This small molecule binds to this protein.
Small molecule (SMILES): O=C(O)[C@@H]1O[C@H](O[C@H]2[C@@H](OS(=O)(=O)O)O[C@@H](O)[C@H](NS(=O)(=O)O)[C@H]2O)[C@@H](OS(=O)(=O)O)[C@H](O)[C@@H]1O

Sequence of chain 1.F:
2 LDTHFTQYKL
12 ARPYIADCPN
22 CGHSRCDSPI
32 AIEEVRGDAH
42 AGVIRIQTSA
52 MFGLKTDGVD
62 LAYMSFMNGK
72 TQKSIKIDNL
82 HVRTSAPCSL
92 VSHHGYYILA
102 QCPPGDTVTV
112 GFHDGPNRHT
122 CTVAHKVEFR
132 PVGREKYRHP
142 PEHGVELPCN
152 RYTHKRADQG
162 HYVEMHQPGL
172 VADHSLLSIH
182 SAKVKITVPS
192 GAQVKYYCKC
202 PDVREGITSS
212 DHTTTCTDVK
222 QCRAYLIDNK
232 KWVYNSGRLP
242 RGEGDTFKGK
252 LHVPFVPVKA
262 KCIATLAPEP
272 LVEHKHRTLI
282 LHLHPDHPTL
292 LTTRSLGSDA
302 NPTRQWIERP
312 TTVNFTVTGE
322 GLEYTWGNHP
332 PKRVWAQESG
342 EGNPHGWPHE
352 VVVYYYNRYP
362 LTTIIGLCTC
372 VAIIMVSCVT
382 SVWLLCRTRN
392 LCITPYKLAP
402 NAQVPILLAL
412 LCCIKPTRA

Binding-site contacts:
Ligand atom O5 contacts residue ARG157 of chain 1.F at 3.8 Å.
Ligand atom OAH contacts residue LEU2 of chain 1.F at 2.8 Å (h-bond).
Ligand atom C4 contacts residue LYS156 of chain 1.F at 4.0 Å.
Ligand atom C2 contacts residue ALA158 of chain 1.F at 3.7 Å (hydrophobic).
Ligand atom OAH contacts residue ARG157 of chain 1.F at 3.1 Å (salt-bridge).
Ligand atom C6 contacts residue HIS155 of chain 1.F at 3.4 Å.
Ligand atom OAH contacts residue THR4 of chain 1.F at 3.7 Å.
Ligand atom O4 contacts residue LYS156 of chain 1.F at 3.5 Å.
Ligand atom C5 contacts residue LEU62 of chain 1.F at 3.8 Å (hydrophobic).
Ligand atom OAF contacts residue ARG157 of chain 1.F at 2.8 Å (salt-bridge).
Ligand atom O3 contacts residue ALA158 of chain 1.F at 3.0 Å (h-bond).
Ligand atom O5B contacts residue LYS156 of chain 1.F at 3.3 Å.
Ligand atom O4 contacts residue HIS155 of chain 1.F at 3.5 Å (h-bond).
Ligand atom C6 contacts residue HIS94 of chain 1.F at 3.9 Å.
Ligand atom C3 contacts residue ALA158 of chain 1.F at 4.0 Å (hydrophobic).
Ligand atom C6 contacts residue LEU62 of chain 1.F at 3.5 Å (hydrophobic).
Ligand atom C6 contacts residue SER93 of chain 1.F at 4.0 Å.
Ligand atom OAH contacts residue ASP3 of chain 1.F at 4.0 Å.
Ligand atom O3 contacts residue LYS156 of chain 1.F at 3.0 Å.
Ligand atom SAG contacts residue THR4 of chain 1.F at 3.9 Å.
Ligand atom O6A contacts residue SER93 of chain 1.F at 3.2 Å.
Ligand atom C5 contacts residue HIS155 of chain 1.F at 4.0 Å.
Ligand atom O6B contacts residue HIS155 of chain 1.F at 3.3 Å (h-bond).
Ligand atom OAF contacts residue THR4 of chain 1.F at 2.9 Å (h-bond).
Ligand atom O6A contacts residue HIS155 of chain 1.F at 3.8 Å.
Ligand atom O6A contacts residue LEU62 of chain 1.F at 3.4 Å.
Ligand atom O6B contacts residue HIS94 of chain 1.F at 4.0 Å.
Ligand atom OAF contacts residue ALA158 of chain 1.F at 3.3 Å.
Ligand atom O5 contacts residue LYS156 of chain 1.F at 3.4 Å.
Ligand atom C3 contacts residue ARG157 of chain 1.F at 3.7 Å.
Ligand atom O3 contacts residue ARG157 of chain 1.F at 3.3 Å (salt-bridge).
Ligand atom O6B contacts residue LEU62 of chain 1.F at 4.0 Å.
Ligand atom O6A contacts residue HIS94 of chain 1.F at 3.2 Å (h-bond).
Ligand atom O5 contacts residue HIS155 of chain 1.F at 3.6 Å.
Ligand atom C3 contacts residue LYS156 of chain 1.F at 4.0 Å.
Ligand atom OBI contacts residue LYS156 of chain 1.F at 4.0 Å.
Ligand atom O6B contacts residue LYS156 of chain 1.F at 3.3 Å.
Ligand atom O4 contacts residue SER93 of chain 1.F at 3.0 Å (h-bond).
Ligand atom O6B contacts residue ARG157 of chain 1.F at 3.3 Å (salt-bridge).
Ligand atom SAG contacts residue ARG157 of chain 1.F at 3.6 Å (salt-bridge).